Sequence of chain 1.A:
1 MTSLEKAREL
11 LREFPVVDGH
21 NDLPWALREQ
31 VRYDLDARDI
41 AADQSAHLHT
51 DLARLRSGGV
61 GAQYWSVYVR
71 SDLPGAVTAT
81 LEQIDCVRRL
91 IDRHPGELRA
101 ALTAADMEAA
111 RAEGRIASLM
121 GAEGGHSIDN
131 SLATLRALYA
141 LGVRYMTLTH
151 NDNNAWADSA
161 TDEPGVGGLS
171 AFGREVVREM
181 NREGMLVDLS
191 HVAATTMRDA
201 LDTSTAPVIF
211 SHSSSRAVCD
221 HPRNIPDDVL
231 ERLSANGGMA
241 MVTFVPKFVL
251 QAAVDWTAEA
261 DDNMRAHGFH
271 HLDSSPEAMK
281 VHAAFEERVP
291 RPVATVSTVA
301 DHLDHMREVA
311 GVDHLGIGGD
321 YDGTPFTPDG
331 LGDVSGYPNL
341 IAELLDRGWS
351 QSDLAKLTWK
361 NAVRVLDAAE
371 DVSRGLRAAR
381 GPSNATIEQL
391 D

Binding-site contacts:
Ligand atom P3 contacts residue ASP320 of chain 1.A at 3.8 Å.
Ligand atom C1 contacts residue HIS150 of chain 1.A at 3.8 Å.
Ligand atom C4 contacts residue ASP320 of chain 1.A at 3.3 Å.
Ligand atom O32 contacts residue HIS150 of chain 1.A at 2.7 Å (h-bond).
Ligand atom O32 contacts residue ZN1 of chain 1.C at 3.6 Å.
Ligand atom C8 contacts residue THR324 of chain 1.A at 3.8 Å.
Ligand atom O62 contacts residue ARG223 of chain 1.A at 3.0 Å (salt-bridge).
Ligand atom O32 contacts residue HIS191 of chain 1.A at 3.0 Å (h-bond).
Ligand atom P3 contacts residue ZN1 of chain 1.D at 2.8 Å.
Ligand atom O62 contacts residue HIS212 of chain 1.A at 3.1 Å (h-bond).
Ligand atom N1 contacts residue ASP22 of chain 1.A at 3.0 Å (salt-bridge).
Ligand atom P3 contacts residue GLU123 of chain 1.A at 3.8 Å.
Ligand atom O62 contacts residue HIS191 of chain 1.A at 3.2 Å (h-bond).
Ligand atom O31 contacts residue HIS212 of chain 1.A at 3.3 Å (h-bond).
Ligand atom C6 contacts residue ZN1 of chain 1.D at 3.1 Å.
Ligand atom O32 contacts residue ZN1 of chain 1.D at 2.1 Å.
Ligand atom O62 contacts residue ZN1 of chain 1.D at 2.3 Å.
Ligand atom O61 contacts residue PHE248 of chain 1.A at 3.3 Å.
Ligand atom O61 contacts residue HIS191 of chain 1.A at 3.2 Å.
Ligand atom O31 contacts residue GLU123 of chain 1.A at 3.4 Å (salt-bridge).
Ligand atom O31 contacts residue ZN1 of chain 1.D at 2.6 Å.
Ligand atom C4 contacts residue GLY323 of chain 1.A at 3.3 Å.
Ligand atom C6 contacts residue ARG223 of chain 1.A at 3.6 Å.
Ligand atom N1 contacts residue ZN1 of chain 1.C at 2.3 Å.
Ligand atom P3 contacts residue ZN1 of chain 1.C at 3.0 Å.
Ligand atom C6 contacts residue HIS191 of chain 1.A at 3.5 Å.
Ligand atom O61 contacts residue ZN1 of chain 1.D at 3.8 Å.
Ligand atom N1 contacts residue TYR68 of chain 1.A at 3.5 Å.
Ligand atom O82 contacts residue THR324 of chain 1.A at 2.7 Å (h-bond).
Ligand atom O82 contacts residue PRO325 of chain 1.A at 3.8 Å.
Ligand atom O31 contacts residue ASP320 of chain 1.A at 2.6 Å (salt-bridge).
Ligand atom C2 contacts residue GLY323 of chain 1.A at 3.5 Å.
Ligand atom O32 contacts residue GLU123 of chain 1.A at 3.0 Å (salt-bridge).
Ligand atom O31 contacts residue HIS20 of chain 1.A at 3.3 Å (h-bond).
Ligand atom O31 contacts residue ZN1 of chain 1.C at 2.2 Å.
Ligand atom O31 contacts residue ASP22 of chain 1.A at 3.1 Å (salt-bridge).
Ligand atom C2 contacts residue ASP22 of chain 1.A at 3.5 Å.
Ligand atom C2 contacts residue ZN1 of chain 1.C at 3.1 Å.
Ligand atom O61 contacts residue ARG223 of chain 1.A at 2.9 Å (salt-bridge).
Ligand atom N1 contacts residue GLU123 of chain 1.A at 3.0 Å (salt-bridge).

The small molecule below binds the protein below.
Small molecule (SMILES): C[C@H](N)[P](=O)(O)C[C@H](CC(=O)O)C(=O)O